Binding-site contacts:
Ligand atom C5 contacts residue ASN416 of chain 1.E at 3.7 Å.
Ligand atom C8 contacts residue SER415 of chain 1.E at 4.1 Å.
Ligand atom C8 contacts residue VAL414 of chain 1.E at 3.9 Å (hydrophobic).
Ligand atom C3 contacts residue ASN416 of chain 1.E at 3.8 Å.
Ligand atom O5 contacts residue PRO261 of chain 1.E at 4.2 Å.
Ligand atom C8 contacts residue NAG1 of chain 1.BA at 3.7 Å.
Ligand atom C1 contacts residue ASN416 of chain 1.E at 1.4 Å.
Ligand atom O7 contacts residue ASN416 of chain 1.E at 4.2 Å.
Ligand atom N2 contacts residue ASN416 of chain 1.E at 2.9 Å (h-bond).
Ligand atom O5 contacts residue ASN416 of chain 1.E at 2.4 Å (h-bond).
Ligand atom C4 contacts residue ASN416 of chain 1.E at 4.2 Å.
Ligand atom O6 contacts residue PRO261 of chain 1.E at 4.0 Å.
Ligand atom C7 contacts residue ASN416 of chain 1.E at 3.8 Å.
Ligand atom C2 contacts residue ASN416 of chain 1.E at 2.5 Å.

Sequence of chain 1.E:
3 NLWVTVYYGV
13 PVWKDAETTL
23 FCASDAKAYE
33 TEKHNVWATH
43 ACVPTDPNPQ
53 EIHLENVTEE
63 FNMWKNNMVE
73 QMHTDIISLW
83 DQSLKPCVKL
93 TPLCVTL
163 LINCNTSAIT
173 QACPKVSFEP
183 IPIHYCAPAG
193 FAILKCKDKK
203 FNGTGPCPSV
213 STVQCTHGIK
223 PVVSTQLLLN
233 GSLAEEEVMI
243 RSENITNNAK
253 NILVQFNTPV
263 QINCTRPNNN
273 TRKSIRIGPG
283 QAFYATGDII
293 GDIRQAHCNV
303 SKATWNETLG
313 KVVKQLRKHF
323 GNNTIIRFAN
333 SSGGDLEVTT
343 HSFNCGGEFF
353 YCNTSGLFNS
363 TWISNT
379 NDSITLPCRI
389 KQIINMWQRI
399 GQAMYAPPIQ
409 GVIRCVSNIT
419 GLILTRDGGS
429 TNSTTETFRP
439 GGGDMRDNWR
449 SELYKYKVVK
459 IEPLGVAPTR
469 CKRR

A protein and the small-molecule ligand that binds it are described below.
Small molecule (SMILES): CC(=O)N[C@H]1[C@H](O[C@H]2[C@H](O)[C@@H](NC(C)=O)CO[C@@H]2CO)O[C@H](CO)[C@@H](O)[C@@H]1O